This small molecule binds to this protein.
Small molecule (SMILES): CC(=O)N[C@@H]1[C@@H](O)[C@H](O)[C@@H](CO)O[C@H]1O

Binding-site contacts:
Ligand atom O6 contacts residue ASN201 of chain 2.A at 4.3 Å.
Ligand atom C7 contacts residue HIS175 of chain 2.A at 4.2 Å.
Ligand atom O7 contacts residue THR203 of chain 2.A at 4.4 Å.
Ligand atom O6 contacts residue THR192 of chain 2.A at 4.3 Å.
Ligand atom N2 contacts residue ASN201 of chain 2.A at 3.0 Å (h-bond).
Ligand atom C1 contacts residue SER191 of chain 2.A at 4.2 Å.
Ligand atom O6 contacts residue PRO193 of chain 2.A at 3.4 Å.
Ligand atom C6 contacts residue SER191 of chain 2.A at 3.4 Å.
Ligand atom C8 contacts residue LYS177 of chain 2.A at 3.4 Å.
Ligand atom O7 contacts residue LEU179 of chain 2.A at 3.8 Å.
Ligand atom O6 contacts residue SER191 of chain 2.A at 3.5 Å (h-bond).
Ligand atom C3 contacts residue ASN201 of chain 2.A at 3.8 Å.
Ligand atom C7 contacts residue ASN201 of chain 2.A at 3.3 Å.
Ligand atom C2 contacts residue SER191 of chain 2.A at 4.3 Å.
Ligand atom C2 contacts residue LYS177 of chain 2.A at 4.3 Å.
Ligand atom O7 contacts residue LYS177 of chain 2.A at 4.2 Å.
Ligand atom O7 contacts residue HIS175 of chain 2.A at 3.3 Å.
Ligand atom C8 contacts residue ASP178 of chain 2.A at 4.2 Å.
Ligand atom C1 contacts residue LYS177 of chain 2.A at 4.1 Å.
Ligand atom C2 contacts residue ASN201 of chain 2.A at 2.5 Å.
Ligand atom C1 contacts residue ASN201 of chain 2.A at 1.4 Å.
Ligand atom C4 contacts residue ASN201 of chain 2.A at 4.2 Å.
Ligand atom C8 contacts residue LEU179 of chain 2.A at 3.1 Å (hydrophobic).
Ligand atom C7 contacts residue LYS177 of chain 2.A at 3.5 Å.
Ligand atom O7 contacts residue SER191 of chain 2.A at 4.0 Å.
Ligand atom O7 contacts residue ASN201 of chain 2.A at 3.0 Å (h-bond).
Ligand atom C5 contacts residue SER191 of chain 2.A at 4.2 Å.
Ligand atom C5 contacts residue ASN201 of chain 2.A at 3.7 Å.
Ligand atom O5 contacts residue ASN201 of chain 2.A at 2.3 Å (h-bond).
Ligand atom C8 contacts residue THR180 of chain 2.A at 4.2 Å.
Ligand atom N2 contacts residue LYS177 of chain 2.A at 3.4 Å (salt-bridge).
Ligand atom C7 contacts residue LEU179 of chain 2.A at 3.9 Å (hydrophobic).
Ligand atom O5 contacts residue SER191 of chain 2.A at 3.9 Å.

Sequence of chain 2.A:
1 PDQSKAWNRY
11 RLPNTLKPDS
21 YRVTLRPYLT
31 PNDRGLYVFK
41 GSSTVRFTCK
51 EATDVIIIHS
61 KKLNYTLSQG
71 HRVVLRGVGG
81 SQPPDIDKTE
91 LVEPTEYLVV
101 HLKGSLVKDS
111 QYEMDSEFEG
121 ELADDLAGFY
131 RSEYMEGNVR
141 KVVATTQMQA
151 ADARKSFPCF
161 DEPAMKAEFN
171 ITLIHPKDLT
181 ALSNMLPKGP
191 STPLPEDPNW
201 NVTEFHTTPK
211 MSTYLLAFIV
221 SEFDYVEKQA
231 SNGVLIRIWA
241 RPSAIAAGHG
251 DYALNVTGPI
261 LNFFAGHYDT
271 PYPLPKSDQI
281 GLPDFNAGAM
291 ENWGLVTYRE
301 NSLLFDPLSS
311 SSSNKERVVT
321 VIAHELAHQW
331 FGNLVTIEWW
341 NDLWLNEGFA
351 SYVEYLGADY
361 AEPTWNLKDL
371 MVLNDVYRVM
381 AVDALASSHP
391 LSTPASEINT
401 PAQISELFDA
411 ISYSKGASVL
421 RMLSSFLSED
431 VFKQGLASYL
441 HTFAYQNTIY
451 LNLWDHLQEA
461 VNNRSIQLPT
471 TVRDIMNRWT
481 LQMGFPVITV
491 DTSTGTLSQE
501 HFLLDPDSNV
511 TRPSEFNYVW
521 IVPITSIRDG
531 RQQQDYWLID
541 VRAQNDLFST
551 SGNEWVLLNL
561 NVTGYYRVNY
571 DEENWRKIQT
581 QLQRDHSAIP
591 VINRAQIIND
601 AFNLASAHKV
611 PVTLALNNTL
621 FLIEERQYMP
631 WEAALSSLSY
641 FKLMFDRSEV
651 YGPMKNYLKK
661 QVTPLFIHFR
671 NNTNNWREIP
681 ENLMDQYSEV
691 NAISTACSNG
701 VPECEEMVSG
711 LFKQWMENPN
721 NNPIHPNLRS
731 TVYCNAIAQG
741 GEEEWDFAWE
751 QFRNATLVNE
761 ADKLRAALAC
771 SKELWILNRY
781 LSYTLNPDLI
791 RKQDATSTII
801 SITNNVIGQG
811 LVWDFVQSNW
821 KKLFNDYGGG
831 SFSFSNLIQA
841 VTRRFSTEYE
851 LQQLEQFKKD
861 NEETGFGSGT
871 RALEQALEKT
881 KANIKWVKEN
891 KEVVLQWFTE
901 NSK